Sequence of chain 1.B:
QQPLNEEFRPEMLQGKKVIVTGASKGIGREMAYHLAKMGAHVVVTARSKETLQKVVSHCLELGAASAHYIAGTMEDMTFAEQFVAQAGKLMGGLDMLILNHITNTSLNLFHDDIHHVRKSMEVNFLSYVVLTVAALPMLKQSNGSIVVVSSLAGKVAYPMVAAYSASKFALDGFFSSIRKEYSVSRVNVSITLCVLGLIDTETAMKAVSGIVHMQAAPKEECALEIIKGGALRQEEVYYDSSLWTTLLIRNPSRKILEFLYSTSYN

This small molecule binds to this protein.
Small molecule (SMILES): O=S1(=O)N=C(NC2CCCCC2)O[C@H]2CCCC[C@H]21

Binding-site contacts:
Ligand atom C6 contacts residue TYR171 of chain 1.B at 3.5 Å (hydrophobic).
Ligand atom C4 contacts residue TYR171 of chain 1.B at 4.1 Å (hydrophobic).
Ligand atom C17 contacts residue THR118 of chain 1.B at 4.0 Å.
Ligand atom O12 contacts residue TYR171 of chain 1.B at 4.0 Å.
Ligand atom O12 contacts residue ALA166 of chain 1.B at 2.9 Å (h-bond).
Ligand atom C18 contacts residue NDP1 of chain 1.H at 4.2 Å.
Ligand atom O7 contacts residue NDP1 of chain 1.H at 4.1 Å.
Ligand atom N13 contacts residue NDP1 of chain 1.H at 3.4 Å.
Ligand atom C1 contacts residue VAL221 of chain 1.B at 3.7 Å (hydrophobic).
Ligand atom C19 contacts residue TYR177 of chain 1.B at 3.6 Å (hydrophobic).
Ligand atom N9 contacts residue NDP1 of chain 1.H at 3.2 Å.
Ligand atom C5 contacts residue TYR171 of chain 1.B at 3.8 Å (hydrophobic).
Ligand atom O11 contacts residue LEU165 of chain 1.B at 4.1 Å.
Ligand atom O11 contacts residue LEU209 of chain 1.B at 3.3 Å (h-bond).
Ligand atom C16 contacts residue ALA220 of chain 1.B at 4.0 Å (hydrophobic).
Ligand atom S10 contacts residue NDP1 of chain 1.H at 4.1 Å.
Ligand atom O12 contacts residue SER164 of chain 1.B at 3.9 Å.
Ligand atom C2 contacts residue LEU211 of chain 1.B at 3.8 Å (hydrophobic).
Ligand atom C15 contacts residue TYR177 of chain 1.B at 4.1 Å (hydrophobic).
Ligand atom O11 contacts residue LEU211 of chain 1.B at 3.5 Å (h-bond).
Ligand atom C14 contacts residue NDP1 of chain 1.H at 4.1 Å.
Ligand atom N9 contacts residue SER164 of chain 1.B at 3.7 Å.
Ligand atom C19 contacts residue ILE115 of chain 1.B at 3.8 Å (hydrophobic).
Ligand atom C1 contacts residue LEU120 of chain 1.B at 3.8 Å (hydrophobic).
Ligand atom O11 contacts residue NDP1 of chain 1.H at 3.7 Å.
Ligand atom C8 contacts residue NDP1 of chain 1.H at 3.3 Å.
Ligand atom O11 contacts residue GLY210 of chain 1.B at 3.3 Å.
Ligand atom N9 contacts residue TYR177 of chain 1.B at 3.6 Å.
Ligand atom C8 contacts residue TYR177 of chain 1.B at 3.7 Å (hydrophobic).
Ligand atom O12 contacts residue LEU165 of chain 1.B at 3.5 Å (h-bond).
Ligand atom C14 contacts residue TYR177 of chain 1.B at 3.7 Å (hydrophobic).
Ligand atom C17 contacts residue ILE115 of chain 1.B at 4.2 Å (hydrophobic).
Ligand atom C17 contacts residue THR216 of chain 1.B at 3.8 Å.
Ligand atom C2 contacts residue VAL221 of chain 1.B at 3.5 Å (hydrophobic).
Ligand atom N13 contacts residue TYR177 of chain 1.B at 2.8 Å (h-bond).
Ligand atom C18 contacts residue ILE115 of chain 1.B at 3.7 Å (hydrophobic).
Ligand atom C19 contacts residue NDP1 of chain 1.H at 3.9 Å.
Ligand atom C18 contacts residue THR216 of chain 1.B at 3.7 Å.
Ligand atom C3 contacts residue LEU211 of chain 1.B at 4.1 Å (hydrophobic).
Ligand atom C16 contacts residue THR118 of chain 1.B at 4.0 Å.